Sequence of chain 1.B:
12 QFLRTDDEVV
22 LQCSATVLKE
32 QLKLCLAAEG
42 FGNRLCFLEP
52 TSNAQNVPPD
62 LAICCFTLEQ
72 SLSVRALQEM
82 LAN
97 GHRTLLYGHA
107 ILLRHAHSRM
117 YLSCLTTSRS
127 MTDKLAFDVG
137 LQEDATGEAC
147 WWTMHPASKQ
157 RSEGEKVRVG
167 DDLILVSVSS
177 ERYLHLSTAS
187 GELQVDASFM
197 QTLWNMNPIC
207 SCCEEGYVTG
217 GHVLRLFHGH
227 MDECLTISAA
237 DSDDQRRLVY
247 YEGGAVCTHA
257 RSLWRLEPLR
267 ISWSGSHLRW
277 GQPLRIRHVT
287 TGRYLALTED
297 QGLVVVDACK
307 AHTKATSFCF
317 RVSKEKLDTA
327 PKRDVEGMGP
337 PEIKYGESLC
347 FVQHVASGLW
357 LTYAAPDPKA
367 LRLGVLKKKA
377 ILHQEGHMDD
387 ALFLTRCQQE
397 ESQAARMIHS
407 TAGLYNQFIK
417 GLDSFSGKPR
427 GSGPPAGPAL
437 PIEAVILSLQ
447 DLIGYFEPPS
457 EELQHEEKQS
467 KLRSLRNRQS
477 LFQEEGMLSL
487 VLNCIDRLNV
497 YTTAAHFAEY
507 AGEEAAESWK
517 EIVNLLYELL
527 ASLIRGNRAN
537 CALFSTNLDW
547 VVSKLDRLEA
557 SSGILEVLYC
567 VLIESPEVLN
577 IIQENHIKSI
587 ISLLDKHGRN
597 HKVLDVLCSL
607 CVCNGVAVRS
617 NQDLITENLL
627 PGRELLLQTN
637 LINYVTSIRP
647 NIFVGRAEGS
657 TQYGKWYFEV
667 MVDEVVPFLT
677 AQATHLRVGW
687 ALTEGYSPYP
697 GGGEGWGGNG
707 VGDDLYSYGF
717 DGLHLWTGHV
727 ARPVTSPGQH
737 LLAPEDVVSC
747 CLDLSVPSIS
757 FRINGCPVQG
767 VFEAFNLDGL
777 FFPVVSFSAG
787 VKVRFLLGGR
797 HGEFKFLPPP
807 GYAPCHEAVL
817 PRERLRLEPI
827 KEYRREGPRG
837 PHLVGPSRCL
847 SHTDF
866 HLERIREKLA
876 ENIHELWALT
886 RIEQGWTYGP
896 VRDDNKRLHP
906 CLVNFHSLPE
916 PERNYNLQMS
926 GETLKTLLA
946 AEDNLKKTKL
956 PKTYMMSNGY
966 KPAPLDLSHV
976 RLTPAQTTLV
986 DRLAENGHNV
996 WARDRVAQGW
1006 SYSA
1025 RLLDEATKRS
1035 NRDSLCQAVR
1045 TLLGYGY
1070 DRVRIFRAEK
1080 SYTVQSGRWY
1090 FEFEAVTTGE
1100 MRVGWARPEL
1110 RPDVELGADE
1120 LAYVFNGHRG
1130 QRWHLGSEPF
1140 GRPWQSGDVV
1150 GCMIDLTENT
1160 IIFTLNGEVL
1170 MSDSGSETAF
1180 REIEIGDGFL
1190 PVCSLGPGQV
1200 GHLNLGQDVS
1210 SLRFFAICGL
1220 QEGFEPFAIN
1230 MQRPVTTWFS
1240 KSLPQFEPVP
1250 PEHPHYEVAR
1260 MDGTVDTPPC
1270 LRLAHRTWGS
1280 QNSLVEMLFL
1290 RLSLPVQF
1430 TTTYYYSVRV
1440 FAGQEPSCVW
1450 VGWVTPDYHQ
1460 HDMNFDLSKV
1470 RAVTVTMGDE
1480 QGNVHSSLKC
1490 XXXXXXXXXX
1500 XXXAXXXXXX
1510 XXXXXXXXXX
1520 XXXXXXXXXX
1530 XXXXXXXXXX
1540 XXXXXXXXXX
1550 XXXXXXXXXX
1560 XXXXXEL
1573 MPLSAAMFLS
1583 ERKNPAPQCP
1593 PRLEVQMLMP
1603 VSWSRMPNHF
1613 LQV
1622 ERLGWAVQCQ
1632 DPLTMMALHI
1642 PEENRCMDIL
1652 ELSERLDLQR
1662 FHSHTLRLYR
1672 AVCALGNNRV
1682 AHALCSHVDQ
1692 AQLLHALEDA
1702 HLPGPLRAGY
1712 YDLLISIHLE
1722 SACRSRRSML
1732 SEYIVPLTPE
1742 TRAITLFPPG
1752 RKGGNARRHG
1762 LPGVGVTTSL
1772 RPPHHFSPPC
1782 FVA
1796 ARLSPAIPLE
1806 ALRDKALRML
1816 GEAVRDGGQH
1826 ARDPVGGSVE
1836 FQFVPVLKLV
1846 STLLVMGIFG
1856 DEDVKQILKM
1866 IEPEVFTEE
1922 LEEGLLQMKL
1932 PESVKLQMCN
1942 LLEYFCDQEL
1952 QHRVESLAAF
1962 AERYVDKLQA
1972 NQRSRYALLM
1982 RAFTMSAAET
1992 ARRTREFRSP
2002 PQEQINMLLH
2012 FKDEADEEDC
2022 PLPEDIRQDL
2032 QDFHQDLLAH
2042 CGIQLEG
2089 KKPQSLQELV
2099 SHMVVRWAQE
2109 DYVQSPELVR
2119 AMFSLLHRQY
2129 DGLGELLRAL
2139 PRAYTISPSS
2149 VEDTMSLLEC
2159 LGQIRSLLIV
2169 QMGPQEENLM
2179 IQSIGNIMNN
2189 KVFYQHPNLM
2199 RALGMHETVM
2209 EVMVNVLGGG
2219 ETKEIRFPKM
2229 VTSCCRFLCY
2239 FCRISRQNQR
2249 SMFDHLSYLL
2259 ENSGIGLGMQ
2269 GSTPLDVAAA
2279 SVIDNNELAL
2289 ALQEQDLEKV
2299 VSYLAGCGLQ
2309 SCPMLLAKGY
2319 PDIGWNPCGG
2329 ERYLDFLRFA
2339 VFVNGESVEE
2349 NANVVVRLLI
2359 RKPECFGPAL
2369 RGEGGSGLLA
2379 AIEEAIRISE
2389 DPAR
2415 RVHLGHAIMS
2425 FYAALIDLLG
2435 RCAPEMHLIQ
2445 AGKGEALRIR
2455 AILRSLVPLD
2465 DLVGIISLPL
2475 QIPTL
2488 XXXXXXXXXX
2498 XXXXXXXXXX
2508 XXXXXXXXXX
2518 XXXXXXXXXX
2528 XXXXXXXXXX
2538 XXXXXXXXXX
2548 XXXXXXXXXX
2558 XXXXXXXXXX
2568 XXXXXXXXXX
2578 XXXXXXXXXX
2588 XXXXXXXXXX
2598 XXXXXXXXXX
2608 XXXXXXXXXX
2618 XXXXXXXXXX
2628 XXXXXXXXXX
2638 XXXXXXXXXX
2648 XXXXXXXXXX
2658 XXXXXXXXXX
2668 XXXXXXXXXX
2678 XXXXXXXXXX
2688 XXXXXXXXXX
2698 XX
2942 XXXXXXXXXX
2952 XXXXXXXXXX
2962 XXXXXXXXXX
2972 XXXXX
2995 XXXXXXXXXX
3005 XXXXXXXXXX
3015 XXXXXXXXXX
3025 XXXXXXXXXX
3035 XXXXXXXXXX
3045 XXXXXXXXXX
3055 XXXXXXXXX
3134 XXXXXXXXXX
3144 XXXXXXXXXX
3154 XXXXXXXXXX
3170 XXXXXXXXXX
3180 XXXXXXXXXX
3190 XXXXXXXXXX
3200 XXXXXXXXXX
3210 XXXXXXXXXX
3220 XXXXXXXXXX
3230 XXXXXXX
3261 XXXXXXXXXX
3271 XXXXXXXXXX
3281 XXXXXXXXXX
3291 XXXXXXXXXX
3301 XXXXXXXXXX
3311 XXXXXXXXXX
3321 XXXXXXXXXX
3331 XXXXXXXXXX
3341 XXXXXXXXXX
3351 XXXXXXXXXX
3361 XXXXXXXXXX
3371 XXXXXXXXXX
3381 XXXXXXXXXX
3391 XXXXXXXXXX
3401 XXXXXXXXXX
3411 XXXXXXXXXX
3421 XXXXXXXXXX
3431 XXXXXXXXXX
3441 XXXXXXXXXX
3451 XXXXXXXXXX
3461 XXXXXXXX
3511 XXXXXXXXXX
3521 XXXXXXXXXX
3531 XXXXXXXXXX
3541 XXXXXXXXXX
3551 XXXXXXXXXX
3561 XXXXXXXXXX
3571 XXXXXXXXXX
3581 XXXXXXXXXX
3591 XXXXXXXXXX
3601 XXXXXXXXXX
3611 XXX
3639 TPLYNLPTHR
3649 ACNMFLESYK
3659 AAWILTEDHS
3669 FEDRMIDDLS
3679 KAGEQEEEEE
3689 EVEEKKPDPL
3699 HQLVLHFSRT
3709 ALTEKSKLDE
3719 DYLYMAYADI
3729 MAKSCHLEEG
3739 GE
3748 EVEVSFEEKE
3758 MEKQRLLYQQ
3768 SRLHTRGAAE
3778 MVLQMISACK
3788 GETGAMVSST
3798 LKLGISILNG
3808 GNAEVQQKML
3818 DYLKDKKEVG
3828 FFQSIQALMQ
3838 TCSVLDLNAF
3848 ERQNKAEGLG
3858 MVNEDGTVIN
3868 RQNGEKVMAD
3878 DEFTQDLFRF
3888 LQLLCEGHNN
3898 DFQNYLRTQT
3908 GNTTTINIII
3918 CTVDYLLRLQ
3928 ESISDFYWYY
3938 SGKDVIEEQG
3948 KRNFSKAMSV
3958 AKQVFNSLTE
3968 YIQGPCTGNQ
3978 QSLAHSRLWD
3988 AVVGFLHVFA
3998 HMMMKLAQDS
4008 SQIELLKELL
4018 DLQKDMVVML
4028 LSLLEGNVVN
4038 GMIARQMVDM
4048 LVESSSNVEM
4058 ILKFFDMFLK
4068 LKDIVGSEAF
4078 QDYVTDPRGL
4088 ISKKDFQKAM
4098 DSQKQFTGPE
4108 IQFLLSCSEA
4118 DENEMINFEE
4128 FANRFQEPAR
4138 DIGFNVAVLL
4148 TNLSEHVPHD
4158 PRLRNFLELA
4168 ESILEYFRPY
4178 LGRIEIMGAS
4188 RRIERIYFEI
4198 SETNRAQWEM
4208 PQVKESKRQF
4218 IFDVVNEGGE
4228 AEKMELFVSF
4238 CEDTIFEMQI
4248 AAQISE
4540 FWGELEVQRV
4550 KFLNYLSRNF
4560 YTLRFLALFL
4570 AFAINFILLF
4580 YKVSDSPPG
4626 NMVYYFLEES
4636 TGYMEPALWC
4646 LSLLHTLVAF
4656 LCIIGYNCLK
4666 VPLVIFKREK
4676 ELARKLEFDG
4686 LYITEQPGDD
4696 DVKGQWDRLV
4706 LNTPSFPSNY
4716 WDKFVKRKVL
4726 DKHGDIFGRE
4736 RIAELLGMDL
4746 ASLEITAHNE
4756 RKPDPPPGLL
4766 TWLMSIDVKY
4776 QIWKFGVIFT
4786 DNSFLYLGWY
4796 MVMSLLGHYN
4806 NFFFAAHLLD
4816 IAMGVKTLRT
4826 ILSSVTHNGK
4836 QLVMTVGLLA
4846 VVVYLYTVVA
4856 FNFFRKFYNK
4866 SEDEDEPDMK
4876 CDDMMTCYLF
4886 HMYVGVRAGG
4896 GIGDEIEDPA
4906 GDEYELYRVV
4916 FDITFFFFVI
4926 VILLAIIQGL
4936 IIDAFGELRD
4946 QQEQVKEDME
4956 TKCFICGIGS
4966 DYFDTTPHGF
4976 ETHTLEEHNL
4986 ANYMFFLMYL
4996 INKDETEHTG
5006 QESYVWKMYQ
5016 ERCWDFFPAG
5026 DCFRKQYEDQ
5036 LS

A protein and the small-molecule ligand that binds it are described below.
Small molecule (SMILES): Nc1ncnc2c1ncn2[C@@H]1O[C@H](CO[P](=O)(O)O[P](=O)(O)CP(=O)(O)O)[C@@H](O)[C@H]1O

Binding-site contacts:
Ligand atom O1B contacts residue LYS4211 of chain 1.B at 2.5 Å (salt-bridge).
Ligand atom C5 contacts residue THR4979 of chain 1.B at 4.1 Å.
Ligand atom N3 contacts residue THR4979 of chain 1.B at 4.2 Å.
Ligand atom N1 contacts residue THR4979 of chain 1.B at 4.1 Å.
Ligand atom C2 contacts residue CYS4958 of chain 1.B at 3.0 Å (hydrophobic).
Ligand atom C3B contacts residue MG1 of chain 1.P at 3.7 Å.
Ligand atom O3A contacts residue MG1 of chain 1.P at 2.5 Å.
Ligand atom N1 contacts residue PHE4959 of chain 1.B at 4.2 Å.
Ligand atom O3A contacts residue LYS4211 of chain 1.B at 4.2 Å.
Ligand atom O3G contacts residue MG1 of chain 1.Q at 4.2 Å.
Ligand atom O2A contacts residue MG1 of chain 1.Q at 2.3 Å.
Ligand atom PA contacts residue MG1 of chain 1.P at 3.1 Å.
Ligand atom O1G contacts residue MG1 of chain 1.Q at 2.2 Å.
Ligand atom N3 contacts residue CYS4958 of chain 1.B at 4.2 Å.
Ligand atom O2B contacts residue MG1 of chain 1.Q at 2.9 Å.
Ligand atom C3B contacts residue LYS4211 of chain 1.B at 3.7 Å.
Ligand atom O5' contacts residue MG1 of chain 1.P at 2.5 Å.
Ligand atom O1B contacts residue ARG4215 of chain 1.B at 3.8 Å.
Ligand atom N6 contacts residue LEU4985 of chain 1.B at 3.7 Å.
Ligand atom C5' contacts residue MG1 of chain 1.P at 3.4 Å.
Ligand atom PA contacts residue MG1 of chain 1.Q at 3.7 Å.
Ligand atom N6 contacts residue ILE4960 of chain 1.B at 4.2 Å.
Ligand atom PB contacts residue LYS4211 of chain 1.B at 3.5 Å.
Ligand atom O1G contacts residue MG1 of chain 1.P at 4.0 Å.
Ligand atom PG contacts residue MG1 of chain 1.Q at 3.6 Å.
Ligand atom O2A contacts residue MG1 of chain 1.P at 3.9 Å.
Ligand atom C6 contacts residue CYS4958 of chain 1.B at 3.5 Å (hydrophobic).
Ligand atom N7 contacts residue LEU4985 of chain 1.B at 4.1 Å.
Ligand atom N1 contacts residue CYS4958 of chain 1.B at 2.5 Å (h-bond).
Ligand atom N7 contacts residue THR4979 of chain 1.B at 3.8 Å.
Ligand atom C2 contacts residue LYS4957 of chain 1.B at 3.9 Å.
Ligand atom C2 contacts residue PHE4959 of chain 1.B at 4.2 Å (hydrophobic).
Ligand atom N6 contacts residue HIS4983 of chain 1.B at 3.4 Å.
Ligand atom O3A contacts residue MG1 of chain 1.Q at 4.0 Å.
Ligand atom O2' contacts residue MET4954 of chain 1.B at 3.8 Å.
Ligand atom PB contacts residue MG1 of chain 1.Q at 3.9 Å.
Ligand atom C2 contacts residue THR4979 of chain 1.B at 4.0 Å.
Ligand atom N6 contacts residue CYS4958 of chain 1.B at 3.7 Å.
Ligand atom PB contacts residue MG1 of chain 1.P at 3.7 Å.
Ligand atom N6 contacts residue ASN4984 of chain 1.B at 3.6 Å.